Sequence of chain 3.B:
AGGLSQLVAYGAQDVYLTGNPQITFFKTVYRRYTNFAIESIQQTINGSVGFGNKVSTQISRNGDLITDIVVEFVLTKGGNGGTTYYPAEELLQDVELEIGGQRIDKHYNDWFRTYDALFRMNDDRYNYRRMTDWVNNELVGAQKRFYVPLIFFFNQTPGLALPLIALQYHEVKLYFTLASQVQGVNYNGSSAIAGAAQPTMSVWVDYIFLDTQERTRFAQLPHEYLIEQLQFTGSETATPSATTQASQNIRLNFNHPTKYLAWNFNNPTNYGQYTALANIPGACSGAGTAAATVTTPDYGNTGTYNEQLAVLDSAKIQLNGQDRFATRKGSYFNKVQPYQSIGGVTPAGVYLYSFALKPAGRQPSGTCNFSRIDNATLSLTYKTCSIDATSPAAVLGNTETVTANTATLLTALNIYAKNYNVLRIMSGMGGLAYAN

Binding-site contacts:
Ligand atom C1 contacts residue GLY81 of chain 1.B at 3.6 Å.
Ligand atom C2 contacts residue ASN301 of chain 1.B at 2.4 Å.
Ligand atom C6 contacts residue ASN137 of chain 1.B at 3.7 Å.
Ligand atom C6 contacts residue LEU139 of chain 1.B at 3.5 Å (hydrophobic).
Ligand atom O2 contacts residue ASN301 of chain 1.B at 2.9 Å (h-bond).
Ligand atom O5 contacts residue ASN301 of chain 1.B at 2.3 Å (h-bond).
Ligand atom O3 contacts residue CYS284 of chain 1.B at 3.8 Å.
Ligand atom C3 contacts residue GLY286 of chain 1.B at 3.9 Å.
Ligand atom O5 contacts residue GLY81 of chain 1.B at 3.8 Å.
Ligand atom O3 contacts residue GLY286 of chain 1.B at 2.7 Å (h-bond).
Ligand atom C1 contacts residue ASN301 of chain 1.B at 1.4 Å.
Ligand atom O6 contacts residue TYR299 of chain 1.B at 3.5 Å (h-bond).
Ligand atom C1 contacts residue ASP298 of chain 1.B at 3.7 Å.
Ligand atom O2 contacts residue GLY81 of chain 1.B at 3.0 Å (h-bond).
Ligand atom O4 contacts residue GLY286 of chain 1.B at 3.6 Å.
Ligand atom C2 contacts residue GLY81 of chain 1.B at 3.7 Å.
Ligand atom O3 contacts residue SER285 of chain 1.B at 3.7 Å.
Ligand atom O6 contacts residue ASP298 of chain 1.B at 3.3 Å (salt-bridge).
Ligand atom O2 contacts residue ASN80 of chain 1.B at 3.8 Å.
Ligand atom C4 contacts residue ASP298 of chain 1.B at 3.4 Å.
Ligand atom C6 contacts residue THR83 of chain 1.B at 3.8 Å.
Ligand atom C2 contacts residue ASP298 of chain 1.B at 3.4 Å.
Ligand atom O3 contacts residue ASN80 of chain 1.B at 3.6 Å.
Ligand atom C6 contacts residue GLY81 of chain 1.B at 3.7 Å.
Ligand atom C5 contacts residue ASN301 of chain 1.B at 3.6 Å.
Ligand atom O2 contacts residue BGC1 of chain 3.I at 3.1 Å (h-bond).
Ligand atom O3 contacts residue LEU139 of chain 1.B at 3.4 Å.
Ligand atom O2 contacts residue GLY82 of chain 1.B at 3.6 Å.
Ligand atom C5 contacts residue ASP298 of chain 1.B at 3.7 Å.
Ligand atom C3 contacts residue ASP298 of chain 1.B at 3.9 Å.
Ligand atom O6 contacts residue GLY82 of chain 1.B at 2.6 Å (h-bond).
Ligand atom O4 contacts residue SER285 of chain 1.B at 3.1 Å (h-bond).
Ligand atom C24 contacts residue BGC1 of chain 3.I at 3.0 Å.
Ligand atom C5 contacts residue GLY81 of chain 1.B at 3.9 Å.
Ligand atom C3 contacts residue ASN301 of chain 1.B at 3.8 Å.
Ligand atom C6 contacts residue GLY82 of chain 1.B at 3.2 Å.
Ligand atom O2 contacts residue ASP298 of chain 1.B at 2.7 Å (salt-bridge).
Ligand atom O5 contacts residue GLY81 of chain 1.B at 3.6 Å.
Ligand atom O2 contacts residue LEU139 of chain 1.B at 3.6 Å.
Ligand atom O3 contacts residue BGC1 of chain 3.I at 3.4 Å (h-bond).

A small-molecule ligand and the protein it binds are described below.
Small molecule (SMILES): CO[C@@H]1[C@@H](O)[C@H](C)O[C@@H](O[C@H]2[C@@H](O[C@@H]3CO[C@@H](O[C@H]4[C@@H](O[C@H]5O[C@H](C)[C@@H](O)[C@H](O[C@H]6O[C@H](CO)[C@@H](O)[C@H](O)[C@@H]6O)[C@@H]5O)[C@H](O[C@H]5O[C@H](CO)[C@H](O)[C@H](O)[C@H]5O)[C@H](O[C@H]5[C@H](O[C@@H]6OC[C@@H](O)[C@H](O)[C@H]6O)[C@@H](CO)OC[C@@H]5O)O[C@H]4C)[C@H](O)[C@H]3O)O[C@@H](C)[C@H](O)[C@H]2O)[C@@H]1OC

Sequence of chain 1.B:
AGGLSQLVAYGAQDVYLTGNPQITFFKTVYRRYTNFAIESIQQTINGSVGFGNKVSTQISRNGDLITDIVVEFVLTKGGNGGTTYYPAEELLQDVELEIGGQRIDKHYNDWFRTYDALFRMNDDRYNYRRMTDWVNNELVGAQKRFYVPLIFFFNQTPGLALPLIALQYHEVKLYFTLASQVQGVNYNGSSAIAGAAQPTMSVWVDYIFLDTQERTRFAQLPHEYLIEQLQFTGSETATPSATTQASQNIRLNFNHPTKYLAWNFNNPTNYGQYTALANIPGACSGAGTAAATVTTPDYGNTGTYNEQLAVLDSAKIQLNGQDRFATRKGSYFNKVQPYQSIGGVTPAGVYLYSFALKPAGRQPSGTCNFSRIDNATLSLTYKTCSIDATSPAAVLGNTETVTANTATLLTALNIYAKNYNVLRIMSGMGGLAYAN